This protein binds this small molecule.
Small molecule (SMILES): c1ccc(-c2cnc[nH]2)cc1

Sequence of chain 1.A:
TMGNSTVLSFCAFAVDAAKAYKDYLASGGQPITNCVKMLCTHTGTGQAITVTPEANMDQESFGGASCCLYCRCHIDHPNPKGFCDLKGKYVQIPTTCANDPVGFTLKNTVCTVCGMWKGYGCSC

Binding-site contacts:
Ligand atom C2 contacts residue SER9 of chain 1.A at 3.8 Å.
Ligand atom C6 contacts residue THR6 of chain 1.A at 4.0 Å.
Ligand atom C11 contacts residue THR6 of chain 1.A at 3.5 Å.
Ligand atom C2 contacts residue PHE10 of chain 1.A at 3.8 Å (hydrophobic).
Ligand atom N1 contacts residue PHE10 of chain 1.A at 4.3 Å.
Ligand atom N3 contacts residue SER9 of chain 1.A at 2.8 Å (h-bond).
Ligand atom C10 contacts residue THR6 of chain 1.A at 3.8 Å.
Ligand atom C4 contacts residue SER9 of chain 1.A at 3.7 Å.
Ligand atom C9 contacts residue THR6 of chain 1.A at 4.5 Å.
Ligand atom N3 contacts residue THR6 of chain 1.A at 4.4 Å.
Ligand atom C4 contacts residue THR6 of chain 1.A at 4.1 Å.
Ligand atom C9 contacts residue MET2 of chain 1.A at 4.1 Å (hydrophobic).
Ligand atom N3 contacts residue PHE10 of chain 1.A at 3.6 Å.
Ligand atom C4 contacts residue PHE10 of chain 1.A at 4.3 Å (hydrophobic).